Sequence of chain 2.A:
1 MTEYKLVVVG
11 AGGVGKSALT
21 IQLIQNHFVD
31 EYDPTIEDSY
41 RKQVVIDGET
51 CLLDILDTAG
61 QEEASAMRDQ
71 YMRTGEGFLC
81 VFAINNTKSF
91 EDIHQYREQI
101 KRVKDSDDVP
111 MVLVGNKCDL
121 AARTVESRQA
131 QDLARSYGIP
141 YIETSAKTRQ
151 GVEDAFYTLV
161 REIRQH

The protein below binds the small molecule below.
Small molecule (SMILES): Nc1nc2c(ncn2[C@@H]2O[C@H](CO[P](=O)(O)O[P](=O)(O)NP(=O)(O)O)[C@@H](O)[C@H]2O)c(=O)[nH]1

Binding-site contacts:
Ligand atom N3B contacts residue MG1 of chain 2.D at 3.4 Å.
Ligand atom O6 contacts residue ASP119 of chain 2.A at 3.4 Å (salt-bridge).
Ligand atom PG contacts residue MG1 of chain 2.D at 3.2 Å.
Ligand atom O2G contacts residue MG1 of chain 2.D at 2.1 Å.
Ligand atom O6 contacts residue ASN116 of chain 2.A at 3.3 Å (h-bond).
Ligand atom O2B contacts residue MG1 of chain 2.D at 2.1 Å.
Ligand atom N7 contacts residue ASN116 of chain 2.A at 3.1 Å (h-bond).
Ligand atom PB contacts residue LYS16 of chain 2.A at 3.5 Å.
Ligand atom O3' contacts residue ASP30 of chain 2.A at 3.0 Å (salt-bridge).
Ligand atom O6 contacts residue SER145 of chain 2.A at 3.5 Å.
Ligand atom O2' contacts residue ASP30 of chain 2.A at 3.4 Å (salt-bridge).
Ligand atom O1G contacts residue GLN61 of chain 2.A at 3.1 Å (h-bond).
Ligand atom C6 contacts residue LYS117 of chain 2.A at 3.5 Å.
Ligand atom O4' contacts residue LYS117 of chain 2.A at 3.4 Å (salt-bridge).
Ligand atom N2 contacts residue ASP119 of chain 2.A at 2.8 Å (salt-bridge).
Ligand atom O2B contacts residue LYS16 of chain 2.A at 3.5 Å (salt-bridge).
Ligand atom C8 contacts residue ALA18 of chain 2.A at 3.5 Å (hydrophobic).
Ligand atom O3G contacts residue GLY12 of chain 2.A at 3.4 Å.
Ligand atom PB contacts residue MG1 of chain 2.D at 3.3 Å.
Ligand atom O1A contacts residue SER17 of chain 2.A at 3.4 Å (h-bond).
Ligand atom O1B contacts residue VAL14 of chain 2.A at 3.3 Å (h-bond).
Ligand atom O1A contacts residue ALA18 of chain 2.A at 2.9 Å (h-bond).
Ligand atom O2G contacts residue THR35 of chain 2.A at 2.8 Å (h-bond).
Ligand atom O6 contacts residue ALA146 of chain 2.A at 2.9 Å (h-bond).
Ligand atom O3G contacts residue GLY60 of chain 2.A at 2.8 Å (h-bond).
Ligand atom O2B contacts residue SER17 of chain 2.A at 3.0 Å (h-bond).
Ligand atom O6 contacts residue LYS117 of chain 2.A at 3.4 Å.
Ligand atom N3B contacts residue GLY13 of chain 2.A at 3.0 Å (h-bond).
Ligand atom O1B contacts residue GLY13 of chain 2.A at 3.4 Å (h-bond).
Ligand atom O1G contacts residue PRO34 of chain 2.A at 3.5 Å.
Ligand atom N1 contacts residue ASP119 of chain 2.A at 2.8 Å (salt-bridge).
Ligand atom C2' contacts residue VAL29 of chain 2.A at 3.5 Å (hydrophobic).
Ligand atom O2' contacts residue VAL29 of chain 2.A at 2.7 Å (h-bond).
Ligand atom O3G contacts residue LYS16 of chain 2.A at 2.6 Å (salt-bridge).
Ligand atom O1B contacts residue LYS16 of chain 2.A at 2.8 Å (salt-bridge).
Ligand atom O1A contacts residue GLY15 of chain 2.A at 3.3 Å.
Ligand atom C6 contacts residue ASP119 of chain 2.A at 3.5 Å.
Ligand atom O3A contacts residue GLY15 of chain 2.A at 3.1 Å (h-bond).
Ligand atom O2' contacts residue PHE28 of chain 2.A at 3.3 Å.
Ligand atom O1B contacts residue GLY15 of chain 2.A at 3.0 Å (h-bond).